Binding-site contacts:
Ligand atom C4 contacts residue TRP435 of chain 2.C at 4.0 Å (hydrophobic).
Ligand atom O3 contacts residue ASP189 of chain 2.C at 4.1 Å.
Ligand atom O6 contacts residue ALA37 of chain 2.C at 3.9 Å.
Ligand atom O4 contacts residue TRP435 of chain 2.C at 4.0 Å.
Ligand atom C3 contacts residue ARG54 of chain 2.C at 3.7 Å.
Ligand atom O4 contacts residue ARG54 of chain 2.C at 2.7 Å (salt-bridge).
Ligand atom C4 contacts residue ASP55 of chain 2.C at 3.5 Å.
Ligand atom O4 contacts residue ASP55 of chain 2.C at 2.7 Å (salt-bridge).
Ligand atom C2 contacts residue HIS372 of chain 2.C at 4.1 Å.
Ligand atom C1 contacts residue ASP189 of chain 2.C at 4.0 Å.
Ligand atom O6 contacts residue ASP55 of chain 2.C at 2.7 Å (salt-bridge).
Ligand atom C1 contacts residue GLU415 of chain 2.C at 3.5 Å.
Ligand atom C2 contacts residue GLU415 of chain 2.C at 4.2 Å.
Ligand atom C3 contacts residue ASP189 of chain 2.C at 3.4 Å.
Ligand atom O6 contacts residue GLN433 of chain 2.C at 3.1 Å (h-bond).
Ligand atom O4 contacts residue PHE52 of chain 2.C at 3.9 Å.
Ligand atom O3 contacts residue ARG54 of chain 2.C at 3.7 Å.
Ligand atom C5 contacts residue ASP55 of chain 2.C at 4.0 Å.
Ligand atom O2 contacts residue ASP189 of chain 2.C at 2.9 Å (salt-bridge).
Ligand atom C2 contacts residue TYR371 of chain 2.C at 3.7 Å (hydrophobic).
Ligand atom C3 contacts residue MSE187 of chain 2.C at 3.7 Å.
Ligand atom O2 contacts residue TRP377 of chain 2.C at 4.1 Å.
Ligand atom C1 contacts residue ARG430 of chain 2.C at 4.0 Å.
Ligand atom O2 contacts residue MSE187 of chain 2.C at 3.4 Å (h-bond).
Ligand atom C5 contacts residue PHE52 of chain 2.C at 4.1 Å (hydrophobic).
Ligand atom O5 contacts residue ARG430 of chain 2.C at 3.5 Å (salt-bridge).
Ligand atom C2 contacts residue MSE187 of chain 2.C at 4.0 Å.
Ligand atom C1 contacts residue TYR371 of chain 2.C at 3.1 Å (hydrophobic).
Ligand atom O5 contacts residue GLU415 of chain 2.C at 3.6 Å (salt-bridge).
Ligand atom O1 contacts residue TYR371 of chain 2.C at 3.2 Å (h-bond).
Ligand atom O2 contacts residue HIS372 of chain 2.C at 2.9 Å (h-bond).
Ligand atom O3 contacts residue TRP435 of chain 2.C at 3.8 Å.
Ligand atom C2 contacts residue TRP377 of chain 2.C at 4.1 Å (hydrophobic).
Ligand atom O2 contacts residue TYR371 of chain 2.C at 3.2 Å (h-bond).
Ligand atom C6 contacts residue PHE52 of chain 2.C at 3.5 Å (hydrophobic).
Ligand atom C6 contacts residue ASP55 of chain 2.C at 3.4 Å.
Ligand atom C4 contacts residue ARG54 of chain 2.C at 3.8 Å.
Ligand atom O1 contacts residue ASP189 of chain 2.C at 3.0 Å (salt-bridge).
Ligand atom O3 contacts residue MSE187 of chain 2.C at 2.8 Å (h-bond).
Ligand atom C2 contacts residue ASP189 of chain 2.C at 3.7 Å.

This small molecule binds to this protein.
Small molecule (SMILES): OC[C@H]1O[C@H](O)[C@H](O)[C@@H](O)[C@@H]1O

Sequence of chain 2.C:
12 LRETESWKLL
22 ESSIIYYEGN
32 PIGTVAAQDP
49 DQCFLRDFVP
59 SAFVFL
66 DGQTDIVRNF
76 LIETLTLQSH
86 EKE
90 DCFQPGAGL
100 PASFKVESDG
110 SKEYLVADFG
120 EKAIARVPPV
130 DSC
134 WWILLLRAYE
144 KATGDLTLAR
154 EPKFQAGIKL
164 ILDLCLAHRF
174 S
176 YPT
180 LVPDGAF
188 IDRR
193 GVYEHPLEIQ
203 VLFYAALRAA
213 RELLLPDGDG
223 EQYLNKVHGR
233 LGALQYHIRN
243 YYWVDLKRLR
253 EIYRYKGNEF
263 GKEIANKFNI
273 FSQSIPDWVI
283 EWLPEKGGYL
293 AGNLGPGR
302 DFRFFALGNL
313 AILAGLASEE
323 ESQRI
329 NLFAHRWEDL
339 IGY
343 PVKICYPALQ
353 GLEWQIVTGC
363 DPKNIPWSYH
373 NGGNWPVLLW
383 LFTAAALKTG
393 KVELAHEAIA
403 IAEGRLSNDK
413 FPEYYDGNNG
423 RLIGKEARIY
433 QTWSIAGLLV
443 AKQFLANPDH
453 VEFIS